Sequence of chain 1.A:
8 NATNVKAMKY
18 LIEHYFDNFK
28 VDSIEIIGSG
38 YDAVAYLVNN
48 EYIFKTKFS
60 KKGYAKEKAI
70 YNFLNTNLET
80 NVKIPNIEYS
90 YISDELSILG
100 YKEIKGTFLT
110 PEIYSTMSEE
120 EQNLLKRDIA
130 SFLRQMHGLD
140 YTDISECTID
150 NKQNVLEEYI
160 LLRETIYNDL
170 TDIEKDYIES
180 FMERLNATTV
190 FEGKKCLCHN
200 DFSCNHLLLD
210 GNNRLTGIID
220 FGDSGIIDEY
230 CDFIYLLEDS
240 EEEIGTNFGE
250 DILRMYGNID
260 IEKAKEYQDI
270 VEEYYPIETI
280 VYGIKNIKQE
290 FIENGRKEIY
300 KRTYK

This protein binds this small molecule.
Small molecule (SMILES): Nc1nc2c(ncn2[C@@H]2O[C@H](CO[P](=O)(O)O[P](=O)(O)NP(=O)(O)O)[C@@H](O)[C@H]2O)c(=O)[nH]1

Binding-site contacts:
Ligand atom O3G contacts residue MG1 of chain 1.F at 3.7 Å.
Ligand atom N2 contacts residue ILE103 of chain 1.A at 3.0 Å (h-bond).
Ligand atom PG contacts residue MG1 of chain 1.G at 3.2 Å.
Ligand atom O3G contacts residue ASP219 of chain 1.A at 3.0 Å (salt-bridge).
Ligand atom O2A contacts residue MG1 of chain 1.F at 1.9 Å.
Ligand atom C2 contacts residue ILE103 of chain 1.A at 3.4 Å (hydrophobic).
Ligand atom C3' contacts residue ILE218 of chain 1.A at 3.7 Å (hydrophobic).
Ligand atom N2 contacts residue GLU102 of chain 1.A at 3.7 Å.
Ligand atom PA contacts residue MG1 of chain 1.F at 3.2 Å.
Ligand atom PA contacts residue ASP219 of chain 1.A at 3.6 Å.
Ligand atom PB contacts residue MG1 of chain 1.G at 3.3 Å.
Ligand atom N3 contacts residue PHE107 of chain 1.A at 3.5 Å.
Ligand atom C6 contacts residue ILE103 of chain 1.A at 3.6 Å (hydrophobic).
Ligand atom PB contacts residue ASP219 of chain 1.A at 3.6 Å.
Ligand atom N7 contacts residue ILE50 of chain 1.A at 3.5 Å.
Ligand atom O2A contacts residue HIS205 of chain 1.A at 3.5 Å (h-bond).
Ligand atom O2B contacts residue MG1 of chain 1.G at 1.9 Å.
Ligand atom N1 contacts residue ILE103 of chain 1.A at 2.8 Å (h-bond).
Ligand atom O2G contacts residue ASP219 of chain 1.A at 2.7 Å (salt-bridge).
Ligand atom N3B contacts residue MG1 of chain 1.F at 3.1 Å.
Ligand atom O3G contacts residue MG1 of chain 1.G at 2.0 Å.
Ligand atom C8 contacts residue TYR100 of chain 1.A at 3.4 Å (hydrophobic).
Ligand atom O2G contacts residue MG1 of chain 1.F at 1.6 Å.
Ligand atom O1A contacts residue LYS52 of chain 1.A at 2.7 Å (salt-bridge).
Ligand atom O2B contacts residue LYS52 of chain 1.A at 3.1 Å (salt-bridge).
Ligand atom O2G contacts residue HIS205 of chain 1.A at 3.1 Å (h-bond).
Ligand atom C5 contacts residue ILE50 of chain 1.A at 3.7 Å (hydrophobic).
Ligand atom O6 contacts residue ILE218 of chain 1.A at 3.6 Å.
Ligand atom O3A contacts residue LYS52 of chain 1.A at 3.6 Å.
Ligand atom O6 contacts residue ILE103 of chain 1.A at 3.0 Å (h-bond).
Ligand atom O1A contacts residue ASP219 of chain 1.A at 3.3 Å.
Ligand atom O6 contacts residue TYR100 of chain 1.A at 3.5 Å.
Ligand atom O4' contacts residue ILE34 of chain 1.A at 3.6 Å.
Ligand atom PG contacts residue ASP219 of chain 1.A at 3.2 Å.
Ligand atom PG contacts residue MG1 of chain 1.F at 2.8 Å.
Ligand atom O2B contacts residue ASP219 of chain 1.A at 2.8 Å (salt-bridge).
Ligand atom N1 contacts residue GLU102 of chain 1.A at 3.6 Å.
Ligand atom O2A contacts residue ASP219 of chain 1.A at 2.9 Å (salt-bridge).
Ligand atom O2G contacts residue MG1 of chain 1.G at 3.6 Å.
Ligand atom N7 contacts residue TYR100 of chain 1.A at 2.6 Å (h-bond).